The small molecule below binds the protein below.
Small molecule (SMILES): CC(=O)N[C@@H]1[C@@H](O)[C@H](O)[C@@H](CO)O[C@H]1O

Binding-site contacts:
Ligand atom O7 contacts residue LYS662 of chain 1.A at 3.8 Å.
Ligand atom C8 contacts residue LYS662 of chain 1.A at 3.7 Å.
Ligand atom C3 contacts residue ASN665 of chain 1.A at 3.8 Å.
Ligand atom O7 contacts residue ASN665 of chain 1.A at 3.2 Å (h-bond).
Ligand atom C8 contacts residue HIS658 of chain 1.A at 3.8 Å.
Ligand atom C1 contacts residue ASN665 of chain 1.A at 1.4 Å.
Ligand atom C5 contacts residue ASN665 of chain 1.A at 3.7 Å.
Ligand atom C2 contacts residue ASN665 of chain 1.A at 2.5 Å.
Ligand atom N2 contacts residue GLN661 of chain 1.A at 4.4 Å.
Ligand atom C4 contacts residue ASN665 of chain 1.A at 4.2 Å.
Ligand atom O5 contacts residue ASN665 of chain 1.A at 2.3 Å (h-bond).
Ligand atom C7 contacts residue GLN661 of chain 1.A at 4.2 Å.
Ligand atom N2 contacts residue ASN665 of chain 1.A at 3.0 Å (h-bond).
Ligand atom C7 contacts residue LYS662 of chain 1.A at 4.2 Å.
Ligand atom C7 contacts residue ASN665 of chain 1.A at 3.4 Å.
Ligand atom C8 contacts residue GLN661 of chain 1.A at 3.9 Å.

Sequence of chain 1.A:
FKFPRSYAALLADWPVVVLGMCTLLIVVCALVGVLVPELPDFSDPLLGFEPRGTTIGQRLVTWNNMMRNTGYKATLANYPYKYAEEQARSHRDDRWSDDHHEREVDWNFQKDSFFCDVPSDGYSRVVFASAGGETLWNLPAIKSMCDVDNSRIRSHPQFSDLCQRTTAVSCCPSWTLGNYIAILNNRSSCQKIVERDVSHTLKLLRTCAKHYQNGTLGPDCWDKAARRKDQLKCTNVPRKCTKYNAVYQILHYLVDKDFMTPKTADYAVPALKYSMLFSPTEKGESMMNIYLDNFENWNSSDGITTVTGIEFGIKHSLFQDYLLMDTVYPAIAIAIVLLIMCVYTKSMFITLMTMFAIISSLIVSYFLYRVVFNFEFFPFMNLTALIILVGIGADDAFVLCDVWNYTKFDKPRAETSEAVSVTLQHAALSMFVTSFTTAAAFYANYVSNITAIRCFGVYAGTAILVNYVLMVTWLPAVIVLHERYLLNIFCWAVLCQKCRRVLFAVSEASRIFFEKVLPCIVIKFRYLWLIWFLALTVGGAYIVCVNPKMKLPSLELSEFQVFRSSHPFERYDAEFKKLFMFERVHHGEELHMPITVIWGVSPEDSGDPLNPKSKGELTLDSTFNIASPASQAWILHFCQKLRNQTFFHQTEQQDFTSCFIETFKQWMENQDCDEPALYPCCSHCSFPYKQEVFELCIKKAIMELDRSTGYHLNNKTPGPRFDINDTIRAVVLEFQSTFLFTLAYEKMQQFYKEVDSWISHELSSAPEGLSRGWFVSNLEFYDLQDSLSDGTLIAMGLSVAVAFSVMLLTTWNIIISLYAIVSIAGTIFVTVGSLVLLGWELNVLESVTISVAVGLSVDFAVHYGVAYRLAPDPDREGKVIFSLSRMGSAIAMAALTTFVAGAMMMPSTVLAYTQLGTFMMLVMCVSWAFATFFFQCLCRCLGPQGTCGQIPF